Sequence of chain 1.D:
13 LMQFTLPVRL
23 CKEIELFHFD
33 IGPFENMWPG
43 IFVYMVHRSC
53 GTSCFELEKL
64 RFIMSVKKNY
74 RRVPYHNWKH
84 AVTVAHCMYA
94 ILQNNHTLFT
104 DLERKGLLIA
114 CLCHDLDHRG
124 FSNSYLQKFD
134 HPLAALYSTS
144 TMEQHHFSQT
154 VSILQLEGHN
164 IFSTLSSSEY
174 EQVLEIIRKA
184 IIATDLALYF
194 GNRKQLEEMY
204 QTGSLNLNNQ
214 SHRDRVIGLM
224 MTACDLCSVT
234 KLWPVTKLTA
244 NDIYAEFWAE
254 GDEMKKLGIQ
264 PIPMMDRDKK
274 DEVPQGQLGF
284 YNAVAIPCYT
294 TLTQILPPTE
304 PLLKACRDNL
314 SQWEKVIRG

Binding-site contacts:
Ligand atom C15 contacts residue PHE283 of chain 1.D at 3.6 Å (hydrophobic).
Ligand atom C2 contacts residue PHE283 of chain 1.D at 3.4 Å (hydrophobic).
Ligand atom N20 contacts residue GLN280 of chain 1.D at 3.7 Å.
Ligand atom N3 contacts residue MET267 of chain 1.D at 2.8 Å (h-bond).
Ligand atom O7 contacts residue PHE283 of chain 1.D at 3.8 Å.
Ligand atom C2 contacts residue MET267 of chain 1.D at 3.1 Å (hydrophobic).
Ligand atom N10 contacts residue PHE283 of chain 1.D at 3.1 Å.
Ligand atom N23 contacts residue THR239 of chain 1.D at 3.4 Å (h-bond).
Ligand atom C1 contacts residue PHE283 of chain 1.D at 3.3 Å (hydrophobic).
Ligand atom C1 contacts residue MET267 of chain 1.D at 3.4 Å (hydrophobic).
Ligand atom C27 contacts residue LEU229 of chain 1.D at 3.1 Å (hydrophobic).
Ligand atom C18 contacts residue PHE250 of chain 1.D at 3.8 Å (hydrophobic).
Ligand atom N25 contacts residue SER231 of chain 1.D at 2.9 Å.
Ligand atom O19 contacts residue PHE250 of chain 1.D at 3.5 Å.
Ligand atom C5 contacts residue TYR247 of chain 1.D at 3.9 Å (hydrophobic).
Ligand atom N23 contacts residue VAL232 of chain 1.D at 3.5 Å.
Ligand atom N4 contacts residue GLY279 of chain 1.D at 3.8 Å.
Ligand atom C27 contacts residue LEU189 of chain 1.D at 3.7 Å (hydrophobic).
Ligand atom O19 contacts residue GLN280 of chain 1.D at 3.1 Å (h-bond).
Ligand atom C22 contacts residue VAL232 of chain 1.D at 3.6 Å (hydrophobic).
Ligand atom C9 contacts residue GLY279 of chain 1.D at 3.2 Å.
Ligand atom N14 contacts residue PHE283 of chain 1.D at 3.6 Å.
Ligand atom C6 contacts residue PHE283 of chain 1.D at 3.5 Å (hydrophobic).
Ligand atom C24 contacts residue THR239 of chain 1.D at 3.5 Å.
Ligand atom C5 contacts residue PHE283 of chain 1.D at 3.8 Å (hydrophobic).
Ligand atom C16 contacts residue PHE283 of chain 1.D at 3.7 Å (hydrophobic).
Ligand atom C24 contacts residue SER231 of chain 1.D at 3.5 Å.
Ligand atom C24 contacts residue VAL232 of chain 1.D at 3.6 Å (hydrophobic).
Ligand atom C9 contacts residue MET267 of chain 1.D at 3.3 Å (hydrophobic).
Ligand atom C26 contacts residue SER231 of chain 1.D at 3.9 Å.
Ligand atom C5 contacts residue GLN280 of chain 1.D at 3.8 Å.
Ligand atom N23 contacts residue ALA243 of chain 1.D at 3.6 Å.
Ligand atom C12 contacts residue LEU229 of chain 1.D at 3.8 Å (hydrophobic).
Ligand atom C28 contacts residue LEU189 of chain 1.D at 3.9 Å (hydrophobic).
Ligand atom C21 contacts residue VAL232 of chain 1.D at 3.6 Å (hydrophobic).
Ligand atom C26 contacts residue VAL232 of chain 1.D at 3.7 Å (hydrophobic).
Ligand atom N25 contacts residue VAL232 of chain 1.D at 3.7 Å.
Ligand atom C5 contacts residue MET267 of chain 1.D at 3.2 Å (hydrophobic).
Ligand atom C22 contacts residue GLN280 of chain 1.D at 3.1 Å.
Ligand atom N4 contacts residue MET267 of chain 1.D at 2.8 Å (h-bond).

This small molecule binds to this protein.
Small molecule (SMILES): Cn1cc(NC(=O)c2nc(C3CC3)ccc2Nc2cncnc2)c(C(=O)NCC(C)(C)O)n1